Binding-site contacts:
Ligand atom O19 contacts residue TYR133 of chain 2.A at 3.5 Å (h-bond).
Ligand atom C25 contacts residue LEU97 of chain 2.A at 3.8 Å (hydrophobic).
Ligand atom N1 contacts residue THR178 of chain 2.A at 3.7 Å.
Ligand atom C25 contacts residue PHE132 of chain 2.A at 3.8 Å (hydrophobic).
Ligand atom N8 contacts residue ASN45 of chain 2.A at 3.6 Å.
Ligand atom C21 contacts residue LEU101 of chain 2.A at 3.8 Å (hydrophobic).
Ligand atom C18 contacts residue PHE132 of chain 2.A at 3.7 Å (hydrophobic).
Ligand atom C23 contacts residue PHE132 of chain 2.A at 3.7 Å (hydrophobic).
Ligand atom C18 contacts residue LEU101 of chain 2.A at 3.8 Å (hydrophobic).
Ligand atom C22 contacts residue MET92 of chain 2.A at 3.9 Å (hydrophobic).
Ligand atom C20 contacts residue TYR133 of chain 2.A at 3.3 Å (hydrophobic).
Ligand atom N1 contacts residue SER46 of chain 2.A at 3.8 Å.
Ligand atom C25 contacts residue TRP156 of chain 2.A at 3.6 Å (hydrophobic).
Ligand atom O19 contacts residue LEU101 of chain 2.A at 3.9 Å.
Ligand atom C22 contacts residue PHE132 of chain 2.A at 3.7 Å (hydrophobic).
Ligand atom C23 contacts residue MET92 of chain 2.A at 3.7 Å (hydrophobic).
Ligand atom N3 contacts residue ALA49 of chain 2.A at 3.5 Å.
Ligand atom N11 contacts residue MET92 of chain 2.A at 3.9 Å.
Ligand atom C6 contacts residue ILE90 of chain 2.A at 3.9 Å (hydrophobic).
Ligand atom C25 contacts residue VAL144 of chain 2.A at 3.6 Å (hydrophobic).
Ligand atom N11 contacts residue LEU101 of chain 2.A at 3.8 Å.
Ligand atom C6 contacts residue GLY91 of chain 2.A at 3.6 Å.
Ligand atom C7 contacts residue MET92 of chain 2.A at 3.8 Å (hydrophobic).
Ligand atom O19 contacts residue PHE132 of chain 2.A at 3.9 Å.
Ligand atom O24 contacts residue VAL144 of chain 2.A at 3.8 Å.
Ligand atom C6 contacts residue MET92 of chain 2.A at 3.6 Å (hydrophobic).
Ligand atom C12 contacts residue MET92 of chain 2.A at 3.8 Å (hydrophobic).
Ligand atom C16 contacts residue PHE132 of chain 2.A at 3.9 Å (hydrophobic).
Ligand atom C20 contacts residue LEU101 of chain 2.A at 3.8 Å (hydrophobic).
Ligand atom C5 contacts residue MET92 of chain 2.A at 3.6 Å (hydrophobic).
Ligand atom C17 contacts residue PHE132 of chain 2.A at 3.6 Å (hydrophobic).
Ligand atom O24 contacts residue MET92 of chain 2.A at 3.6 Å.
Ligand atom C13 contacts residue LEU101 of chain 2.A at 3.5 Å (hydrophobic).
Ligand atom C21 contacts residue PHE132 of chain 2.A at 3.6 Å (hydrophobic).
Ligand atom C7 contacts residue GLY91 of chain 2.A at 3.3 Å.
Ligand atom C15 contacts residue ASN45 of chain 2.A at 3.6 Å.
Ligand atom O24 contacts residue PHE132 of chain 2.A at 3.7 Å.
Ligand atom N3 contacts residue THR178 of chain 2.A at 3.8 Å.
Ligand atom C7 contacts residue ILE90 of chain 2.A at 3.5 Å (hydrophobic).
Ligand atom N1 contacts residue ASP87 of chain 2.A at 2.8 Å (salt-bridge).

This small molecule binds to this protein.
Small molecule (SMILES): COc1cc(Cc2nc3ccccc3c3nc(N)nn23)cc(OC)c1

Sequence of chain 2.A:
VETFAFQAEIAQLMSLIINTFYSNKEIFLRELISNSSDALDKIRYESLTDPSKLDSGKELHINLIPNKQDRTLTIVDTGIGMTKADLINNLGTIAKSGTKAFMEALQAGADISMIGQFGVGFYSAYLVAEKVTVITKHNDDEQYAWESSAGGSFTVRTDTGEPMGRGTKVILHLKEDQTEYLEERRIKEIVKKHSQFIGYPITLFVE